Binding-site contacts:
Ligand atom C8 contacts residue SER48 of chain 1.A at 4.2 Å.
Ligand atom O6 contacts residue TYR45 of chain 1.A at 4.0 Å.
Ligand atom C8 contacts residue ASN47 of chain 1.A at 4.3 Å.
Ligand atom C7 contacts residue SER48 of chain 1.A at 4.2 Å.
Ligand atom C7 contacts residue ASN47 of chain 1.A at 3.2 Å.
Ligand atom C1 contacts residue ASN47 of chain 1.A at 1.4 Å.
Ligand atom C5 contacts residue ASN47 of chain 1.A at 3.7 Å.
Ligand atom C7 contacts residue GLU29 of chain 1.A at 4.4 Å.
Ligand atom C8 contacts residue SER49 of chain 1.A at 4.3 Å.
Ligand atom O5 contacts residue ASN47 of chain 1.A at 2.4 Å (h-bond).
Ligand atom N2 contacts residue GLU29 of chain 1.A at 4.2 Å.
Ligand atom C7 contacts residue SER49 of chain 1.A at 3.9 Å.
Ligand atom O7 contacts residue SER49 of chain 1.A at 2.9 Å (h-bond).
Ligand atom C2 contacts residue ASN47 of chain 1.A at 2.4 Å.
Ligand atom C4 contacts residue ASN47 of chain 1.A at 4.1 Å.
Ligand atom O7 contacts residue SER48 of chain 1.A at 3.4 Å (h-bond).
Ligand atom N2 contacts residue ASN42 of chain 1.A at 4.1 Å.
Ligand atom C1 contacts residue ASN42 of chain 1.A at 4.1 Å.
Ligand atom C8 contacts residue GLU29 of chain 1.A at 3.4 Å.
Ligand atom C8 contacts residue ASN42 of chain 1.A at 4.3 Å.
Ligand atom N2 contacts residue ASN47 of chain 1.A at 2.9 Å (h-bond).
Ligand atom O7 contacts residue ASN47 of chain 1.A at 3.2 Å (h-bond).
Ligand atom C8 contacts residue VAL40 of chain 1.A at 3.5 Å (hydrophobic).
Ligand atom C3 contacts residue ASN47 of chain 1.A at 3.8 Å.

A small-molecule ligand and the protein it binds are described below.
Small molecule (SMILES): CC(=O)N[C@H]1[C@@H](O[C@H]2[C@H](O)[C@@H](NC(C)=O)CO[C@@H]2CO)O[C@H](CO)[C@@H](O)[C@@H]1O

Sequence of chain 1.A:
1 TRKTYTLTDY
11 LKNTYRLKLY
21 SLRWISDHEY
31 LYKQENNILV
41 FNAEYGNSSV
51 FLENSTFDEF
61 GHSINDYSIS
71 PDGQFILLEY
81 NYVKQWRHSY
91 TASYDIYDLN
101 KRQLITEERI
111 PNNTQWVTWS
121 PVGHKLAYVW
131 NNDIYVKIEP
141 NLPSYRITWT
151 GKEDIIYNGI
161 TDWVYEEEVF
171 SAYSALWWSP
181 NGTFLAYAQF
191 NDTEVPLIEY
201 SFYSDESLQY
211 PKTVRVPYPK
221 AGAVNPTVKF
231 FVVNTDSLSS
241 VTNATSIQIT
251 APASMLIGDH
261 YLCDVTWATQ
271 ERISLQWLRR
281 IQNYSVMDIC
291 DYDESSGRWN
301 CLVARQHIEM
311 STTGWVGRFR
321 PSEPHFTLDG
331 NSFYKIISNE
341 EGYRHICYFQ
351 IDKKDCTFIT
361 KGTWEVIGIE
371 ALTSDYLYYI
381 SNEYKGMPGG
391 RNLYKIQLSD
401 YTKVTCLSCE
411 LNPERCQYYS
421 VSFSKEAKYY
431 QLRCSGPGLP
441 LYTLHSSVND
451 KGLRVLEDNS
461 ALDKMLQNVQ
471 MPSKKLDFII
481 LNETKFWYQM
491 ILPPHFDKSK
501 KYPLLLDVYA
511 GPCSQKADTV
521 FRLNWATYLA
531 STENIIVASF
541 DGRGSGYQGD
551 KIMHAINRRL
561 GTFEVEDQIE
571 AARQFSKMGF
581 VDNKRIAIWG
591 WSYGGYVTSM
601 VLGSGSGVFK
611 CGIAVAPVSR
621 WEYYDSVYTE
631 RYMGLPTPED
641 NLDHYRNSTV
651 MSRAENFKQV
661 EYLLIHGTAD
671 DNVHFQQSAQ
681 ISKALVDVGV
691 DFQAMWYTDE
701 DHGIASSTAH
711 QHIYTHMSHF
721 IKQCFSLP